Sequence of chain 1.G:
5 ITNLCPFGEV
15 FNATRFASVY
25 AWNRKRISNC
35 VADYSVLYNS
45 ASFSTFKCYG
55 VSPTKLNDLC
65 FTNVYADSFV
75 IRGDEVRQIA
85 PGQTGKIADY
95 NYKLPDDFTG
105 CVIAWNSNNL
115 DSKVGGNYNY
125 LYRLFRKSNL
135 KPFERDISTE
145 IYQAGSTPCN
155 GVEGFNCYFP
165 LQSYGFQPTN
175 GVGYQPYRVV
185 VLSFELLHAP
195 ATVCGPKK

Binding-site contacts:
Ligand atom O7 contacts residue ASN16 of chain 1.G at 4.1 Å.
Ligand atom O5 contacts residue ASN16 of chain 1.G at 2.5 Å (h-bond).
Ligand atom O6 contacts residue TYR50 of chain 1.A at 3.2 Å (h-bond).
Ligand atom C8 contacts residue VAL40 of chain 1.G at 4.2 Å (hydrophobic).
Ligand atom C7 contacts residue VAL40 of chain 1.G at 4.3 Å (hydrophobic).
Ligand atom C5 contacts residue ASN16 of chain 1.G at 3.8 Å.
Ligand atom C1 contacts residue ASN16 of chain 1.G at 1.6 Å.
Ligand atom C3 contacts residue ASN16 of chain 1.G at 4.2 Å.
Ligand atom N2 contacts residue ASN16 of chain 1.G at 3.5 Å (h-bond).
Ligand atom C6 contacts residue TYR50 of chain 1.A at 3.6 Å (hydrophobic).
Ligand atom C7 contacts residue ASN16 of chain 1.G at 4.0 Å.
Ligand atom C1 contacts residue TYR100 of chain 1.B at 4.3 Å (hydrophobic).
Ligand atom C2 contacts residue ASN16 of chain 1.G at 2.9 Å.
Ligand atom C7 contacts residue PHE15 of chain 1.G at 4.3 Å (hydrophobic).
Ligand atom O3 contacts residue VAL40 of chain 1.G at 4.5 Å.
Ligand atom O7 contacts residue GLY12 of chain 1.G at 3.9 Å.
Ligand atom O7 contacts residue VAL40 of chain 1.G at 4.2 Å.
Ligand atom O5 contacts residue TYR100 of chain 1.B at 4.3 Å.
Ligand atom C8 contacts residue PHE15 of chain 1.G at 3.8 Å (hydrophobic).

Sequence of chain 1.A:
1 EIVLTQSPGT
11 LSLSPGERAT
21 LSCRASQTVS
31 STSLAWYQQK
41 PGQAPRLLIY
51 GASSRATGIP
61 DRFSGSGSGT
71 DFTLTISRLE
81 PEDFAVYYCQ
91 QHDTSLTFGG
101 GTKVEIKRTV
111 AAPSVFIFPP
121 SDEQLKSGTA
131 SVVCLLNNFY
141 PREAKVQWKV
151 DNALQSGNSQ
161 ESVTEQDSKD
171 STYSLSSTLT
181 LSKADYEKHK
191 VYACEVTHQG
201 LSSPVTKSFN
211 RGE

A small-molecule ligand and the protein it binds are described below.
Small molecule (SMILES): CC(=O)N[C@@H]1[C@@H](O)[C@H](O)[C@@H](CO)O[C@H]1O

Sequence of chain 1.B:
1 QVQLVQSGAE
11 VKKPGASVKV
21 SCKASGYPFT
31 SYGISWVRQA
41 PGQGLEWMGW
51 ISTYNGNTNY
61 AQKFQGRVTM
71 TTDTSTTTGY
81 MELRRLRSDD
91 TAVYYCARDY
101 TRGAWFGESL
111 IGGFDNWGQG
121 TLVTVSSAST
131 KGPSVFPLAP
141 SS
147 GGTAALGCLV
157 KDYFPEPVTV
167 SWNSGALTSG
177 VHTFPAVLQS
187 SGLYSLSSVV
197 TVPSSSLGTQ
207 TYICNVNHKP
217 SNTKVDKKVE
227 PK